A small-molecule ligand and the protein it binds are described below.
Small molecule (SMILES): Nc1nc2c(ncn2[C@@H]2O[C@H](CO[P](=O)(O)O[P](=O)(O)NP(=O)(O)O)[C@@H](O)[C@H]2O)c(=O)[nH]1

Binding-site contacts:
Ligand atom O2B contacts residue VAL18 of chain 1.F at 3.2 Å (h-bond).
Ligand atom O2B contacts residue GLY19 of chain 1.F at 3.0 Å (h-bond).
Ligand atom O1A contacts residue ALA22 of chain 1.F at 2.8 Å (h-bond).
Ligand atom N1 contacts residue ASP123 of chain 1.F at 2.8 Å (salt-bridge).
Ligand atom O1B contacts residue LYS20 of chain 1.F at 3.6 Å (salt-bridge).
Ligand atom N2 contacts residue LEU124 of chain 1.F at 3.5 Å.
Ligand atom O6 contacts residue ASN120 of chain 1.F at 3.3 Å (h-bond).
Ligand atom O1A contacts residue GLY19 of chain 1.F at 3.3 Å.
Ligand atom O6 contacts residue SER149 of chain 1.F at 3.5 Å.
Ligand atom C2' contacts residue VAL33 of chain 1.F at 3.5 Å (hydrophobic).
Ligand atom C8 contacts residue ALA22 of chain 1.F at 3.6 Å (hydrophobic).
Ligand atom O6 contacts residue ALA150 of chain 1.F at 2.9 Å (h-bond).
Ligand atom O2B contacts residue LYS20 of chain 1.F at 2.8 Å (salt-bridge).
Ligand atom O3' contacts residue ASP34 of chain 1.F at 3.0 Å (salt-bridge).
Ligand atom O1A contacts residue SER21 of chain 1.F at 3.3 Å (h-bond).
Ligand atom O1G contacts residue MG1 of chain 1.U at 2.0 Å.
Ligand atom PB contacts residue LYS20 of chain 1.F at 3.6 Å.
Ligand atom O2B contacts residue GLY17 of chain 1.F at 3.6 Å.
Ligand atom O2' contacts residue ASP34 of chain 1.F at 3.1 Å (salt-bridge).
Ligand atom PG contacts residue MG1 of chain 1.U at 3.2 Å.
Ligand atom PB contacts residue MG1 of chain 1.U at 3.2 Å.
Ligand atom O6 contacts residue LYS121 of chain 1.F at 3.3 Å.
Ligand atom O2G contacts residue LYS20 of chain 1.F at 2.7 Å (salt-bridge).
Ligand atom N7 contacts residue ASN120 of chain 1.F at 3.2 Å (h-bond).
Ligand atom O2' contacts residue VAL33 of chain 1.F at 2.7 Å (h-bond).
Ligand atom O1B contacts residue MG1 of chain 1.U at 2.0 Å.
Ligand atom C6 contacts residue ASP123 of chain 1.F at 3.6 Å.
Ligand atom O1B contacts residue SER21 of chain 1.F at 3.0 Å (h-bond).
Ligand atom O6 contacts residue ASP123 of chain 1.F at 3.5 Å (salt-bridge).
Ligand atom O2' contacts residue PHE32 of chain 1.F at 3.4 Å.
Ligand atom O3A contacts residue GLY19 of chain 1.F at 3.2 Å (h-bond).
Ligand atom N3B contacts residue GLY17 of chain 1.F at 3.1 Å (h-bond).
Ligand atom O3G contacts residue TYR36 of chain 1.F at 3.5 Å.
Ligand atom O2G contacts residue GLY64 of chain 1.F at 2.7 Å (h-bond).
Ligand atom N2 contacts residue ASP123 of chain 1.F at 2.9 Å (salt-bridge).
Ligand atom O4' contacts residue LYS121 of chain 1.F at 3.2 Å (salt-bridge).
Ligand atom N3B contacts residue MG1 of chain 1.U at 3.4 Å.
Ligand atom O1G contacts residue THR39 of chain 1.F at 2.9 Å (h-bond).
Ligand atom O3G contacts residue PRO38 of chain 1.F at 3.3 Å.
Ligand atom C3' contacts residue GLU35 of chain 1.F at 3.5 Å.

Sequence of chain 1.F:
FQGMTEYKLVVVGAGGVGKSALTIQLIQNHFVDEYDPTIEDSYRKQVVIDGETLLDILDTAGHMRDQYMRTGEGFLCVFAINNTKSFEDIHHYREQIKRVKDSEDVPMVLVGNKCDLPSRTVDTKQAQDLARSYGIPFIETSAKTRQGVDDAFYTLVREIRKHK